Binding-site contacts:
Ligand atom N2 contacts residue ASN873 of chain 1.C at 2.9 Å (h-bond).
Ligand atom C1 contacts residue ASN873 of chain 1.C at 1.4 Å.
Ligand atom C5 contacts residue ASN873 of chain 1.C at 3.7 Å.
Ligand atom O5 contacts residue ASN873 of chain 1.C at 2.4 Å (h-bond).
Ligand atom C2 contacts residue ASN873 of chain 1.C at 2.4 Å.
Ligand atom C1 contacts residue THR875 of chain 1.C at 4.2 Å.
Ligand atom C8 contacts residue ASN873 of chain 1.C at 4.1 Å.
Ligand atom O7 contacts residue ASN873 of chain 1.C at 3.1 Å (h-bond).
Ligand atom C4 contacts residue ASN873 of chain 1.C at 4.2 Å.
Ligand atom C7 contacts residue ASN873 of chain 1.C at 3.1 Å.
Ligand atom C3 contacts residue ASN873 of chain 1.C at 3.8 Å.

Sequence of chain 1.C:
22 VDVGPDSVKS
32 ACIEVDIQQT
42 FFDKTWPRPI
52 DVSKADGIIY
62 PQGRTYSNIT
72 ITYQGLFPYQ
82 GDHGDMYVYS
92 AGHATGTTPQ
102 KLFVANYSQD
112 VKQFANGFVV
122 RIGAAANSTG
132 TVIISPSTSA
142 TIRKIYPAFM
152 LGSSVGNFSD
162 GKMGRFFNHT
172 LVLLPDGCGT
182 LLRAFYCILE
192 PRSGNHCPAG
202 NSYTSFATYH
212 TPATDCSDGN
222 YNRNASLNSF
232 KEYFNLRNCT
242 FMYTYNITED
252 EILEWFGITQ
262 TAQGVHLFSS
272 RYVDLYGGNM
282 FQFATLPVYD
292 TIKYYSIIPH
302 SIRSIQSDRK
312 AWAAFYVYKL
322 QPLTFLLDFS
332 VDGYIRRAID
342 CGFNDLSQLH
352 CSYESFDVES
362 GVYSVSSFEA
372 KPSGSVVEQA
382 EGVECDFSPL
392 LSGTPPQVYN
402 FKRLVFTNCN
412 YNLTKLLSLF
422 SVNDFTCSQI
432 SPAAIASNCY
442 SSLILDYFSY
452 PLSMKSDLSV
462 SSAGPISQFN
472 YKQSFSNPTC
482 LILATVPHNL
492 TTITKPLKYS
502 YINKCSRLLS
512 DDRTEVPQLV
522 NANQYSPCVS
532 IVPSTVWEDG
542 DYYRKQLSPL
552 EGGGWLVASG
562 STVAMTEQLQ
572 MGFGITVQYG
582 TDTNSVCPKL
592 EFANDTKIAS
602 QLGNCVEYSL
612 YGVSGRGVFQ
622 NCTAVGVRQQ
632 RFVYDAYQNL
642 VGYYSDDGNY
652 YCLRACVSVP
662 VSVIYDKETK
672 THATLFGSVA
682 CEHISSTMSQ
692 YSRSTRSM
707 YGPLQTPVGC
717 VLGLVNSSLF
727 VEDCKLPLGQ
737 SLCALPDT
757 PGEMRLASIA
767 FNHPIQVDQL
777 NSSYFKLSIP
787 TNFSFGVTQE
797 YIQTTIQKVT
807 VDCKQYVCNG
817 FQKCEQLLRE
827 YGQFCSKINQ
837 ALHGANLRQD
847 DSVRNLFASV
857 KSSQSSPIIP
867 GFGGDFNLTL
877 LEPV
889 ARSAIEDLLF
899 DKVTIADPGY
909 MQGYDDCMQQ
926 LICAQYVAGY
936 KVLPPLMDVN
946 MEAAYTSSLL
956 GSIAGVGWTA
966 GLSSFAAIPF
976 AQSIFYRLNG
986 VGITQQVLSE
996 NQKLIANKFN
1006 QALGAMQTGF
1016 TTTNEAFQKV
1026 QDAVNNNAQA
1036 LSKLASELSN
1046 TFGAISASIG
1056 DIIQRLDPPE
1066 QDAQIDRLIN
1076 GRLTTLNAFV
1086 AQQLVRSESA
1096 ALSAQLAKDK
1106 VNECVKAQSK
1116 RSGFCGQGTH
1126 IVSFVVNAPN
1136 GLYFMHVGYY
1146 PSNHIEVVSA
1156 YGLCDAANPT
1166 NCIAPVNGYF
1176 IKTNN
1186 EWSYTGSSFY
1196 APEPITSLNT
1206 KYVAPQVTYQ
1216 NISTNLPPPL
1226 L

A protein and the small-molecule ligand that binds it are described below.
Small molecule (SMILES): CC(=O)N[C@@H]1[C@@H](O)[C@H](O)[C@@H](CO)O[C@H]1O